This protein binds this small molecule.
Small molecule (SMILES): O=C(O)CO

Binding-site contacts:
Ligand atom CA contacts residue LYS47 of chain 2.A at 4.1 Å.
Ligand atom OXT contacts residue SER49 of chain 2.A at 2.9 Å (h-bond).
Ligand atom C contacts residue SER48 of chain 2.A at 3.8 Å.
Ligand atom OXT contacts residue SER48 of chain 2.A at 3.5 Å.
Ligand atom C contacts residue SER49 of chain 2.A at 3.9 Å.
Ligand atom O contacts residue SER48 of chain 2.A at 3.7 Å.
Ligand atom O contacts residue SER49 of chain 2.A at 4.3 Å.
Ligand atom O contacts residue LYS47 of chain 2.A at 4.3 Å.
Ligand atom OXT contacts residue LYS47 of chain 2.A at 3.6 Å (salt-bridge).
Ligand atom C contacts residue LYS47 of chain 2.A at 3.7 Å.
Ligand atom CA contacts residue ALA46 of chain 2.A at 4.0 Å (hydrophobic).

Sequence of chain 2.A:
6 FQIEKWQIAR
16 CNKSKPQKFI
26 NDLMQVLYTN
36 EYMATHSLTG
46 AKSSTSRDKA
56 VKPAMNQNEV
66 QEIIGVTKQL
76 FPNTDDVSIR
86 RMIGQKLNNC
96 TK